Binding-site contacts:
Ligand atom O5 contacts residue ASN573 of chain 1.A at 2.2 Å (h-bond).
Ligand atom C6 contacts residue ASN573 of chain 1.A at 4.5 Å.
Ligand atom C8 contacts residue ASN573 of chain 1.A at 4.2 Å.
Ligand atom C2 contacts residue ASN573 of chain 1.A at 2.5 Å.
Ligand atom C7 contacts residue ASN573 of chain 1.A at 3.9 Å.
Ligand atom C3 contacts residue ASN573 of chain 1.A at 3.8 Å.
Ligand atom N2 contacts residue ASN573 of chain 1.A at 3.1 Å (h-bond).
Ligand atom C1 contacts residue ASN573 of chain 1.A at 1.6 Å.
Ligand atom C4 contacts residue ASN573 of chain 1.A at 4.1 Å.
Ligand atom C5 contacts residue ASN573 of chain 1.A at 3.6 Å.

A protein and the small-molecule ligand that binds it are described below.
Small molecule (SMILES): CC(=O)N[C@@H]1[C@@H](O)[C@H](O)[C@@H](CO)O[C@H]1O

Sequence of chain 1.A:
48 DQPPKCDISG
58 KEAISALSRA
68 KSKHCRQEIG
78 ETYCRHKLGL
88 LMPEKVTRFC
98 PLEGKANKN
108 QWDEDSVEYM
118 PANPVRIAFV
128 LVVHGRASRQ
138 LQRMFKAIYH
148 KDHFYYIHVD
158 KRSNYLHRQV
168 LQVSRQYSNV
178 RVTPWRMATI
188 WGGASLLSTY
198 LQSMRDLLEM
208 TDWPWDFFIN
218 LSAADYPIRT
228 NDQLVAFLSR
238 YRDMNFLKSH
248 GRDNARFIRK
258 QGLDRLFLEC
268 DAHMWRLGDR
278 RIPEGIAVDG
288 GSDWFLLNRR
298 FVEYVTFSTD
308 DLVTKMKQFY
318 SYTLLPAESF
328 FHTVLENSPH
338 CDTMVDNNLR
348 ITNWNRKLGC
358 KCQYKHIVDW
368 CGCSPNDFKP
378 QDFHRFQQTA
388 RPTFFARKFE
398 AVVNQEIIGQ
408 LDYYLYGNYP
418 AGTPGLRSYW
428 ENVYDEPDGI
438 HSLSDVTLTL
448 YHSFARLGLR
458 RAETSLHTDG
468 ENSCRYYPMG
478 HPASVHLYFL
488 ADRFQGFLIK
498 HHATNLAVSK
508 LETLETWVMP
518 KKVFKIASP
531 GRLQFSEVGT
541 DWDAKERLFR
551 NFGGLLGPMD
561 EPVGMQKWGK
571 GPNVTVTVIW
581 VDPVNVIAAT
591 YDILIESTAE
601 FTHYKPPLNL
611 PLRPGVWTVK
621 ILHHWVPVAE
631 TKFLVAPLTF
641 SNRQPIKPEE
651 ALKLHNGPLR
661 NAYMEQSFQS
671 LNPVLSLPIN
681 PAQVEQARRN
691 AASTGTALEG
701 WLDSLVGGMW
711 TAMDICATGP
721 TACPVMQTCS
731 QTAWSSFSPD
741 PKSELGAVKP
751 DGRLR